Sequence of chain 1.C:
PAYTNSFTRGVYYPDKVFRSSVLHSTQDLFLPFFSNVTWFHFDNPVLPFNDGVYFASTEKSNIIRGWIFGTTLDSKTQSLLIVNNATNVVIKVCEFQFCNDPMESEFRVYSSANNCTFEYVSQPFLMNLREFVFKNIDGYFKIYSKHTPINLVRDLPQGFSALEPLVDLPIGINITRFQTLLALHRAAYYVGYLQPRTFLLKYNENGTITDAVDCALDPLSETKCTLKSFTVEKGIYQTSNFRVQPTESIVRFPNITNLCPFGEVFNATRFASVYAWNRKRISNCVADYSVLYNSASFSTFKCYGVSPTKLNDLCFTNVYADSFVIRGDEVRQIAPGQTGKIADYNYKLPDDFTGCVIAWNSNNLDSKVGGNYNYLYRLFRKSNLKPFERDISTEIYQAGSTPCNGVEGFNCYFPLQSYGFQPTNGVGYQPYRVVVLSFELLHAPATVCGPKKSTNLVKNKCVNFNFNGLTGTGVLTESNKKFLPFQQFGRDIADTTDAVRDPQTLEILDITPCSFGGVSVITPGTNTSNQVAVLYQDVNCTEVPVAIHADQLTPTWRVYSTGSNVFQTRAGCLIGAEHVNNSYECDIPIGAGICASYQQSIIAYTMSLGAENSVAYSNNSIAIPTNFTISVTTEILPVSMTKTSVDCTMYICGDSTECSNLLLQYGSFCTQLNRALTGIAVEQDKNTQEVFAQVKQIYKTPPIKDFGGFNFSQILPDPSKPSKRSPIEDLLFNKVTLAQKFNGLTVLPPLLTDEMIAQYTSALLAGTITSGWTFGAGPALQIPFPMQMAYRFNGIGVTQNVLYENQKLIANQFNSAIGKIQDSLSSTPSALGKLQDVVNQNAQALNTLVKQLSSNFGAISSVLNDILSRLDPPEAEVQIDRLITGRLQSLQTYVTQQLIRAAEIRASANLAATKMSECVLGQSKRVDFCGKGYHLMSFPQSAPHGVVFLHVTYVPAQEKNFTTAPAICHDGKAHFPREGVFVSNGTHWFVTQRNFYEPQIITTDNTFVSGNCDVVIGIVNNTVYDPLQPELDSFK

Binding-site contacts:
Ligand atom C8 contacts residue THR1076 of chain 1.C at 4.1 Å.
Ligand atom C3 contacts residue ASN1074 of chain 1.C at 3.8 Å.
Ligand atom C5 contacts residue ASN1074 of chain 1.C at 3.7 Å.
Ligand atom O7 contacts residue ASN1074 of chain 1.C at 3.0 Å (h-bond).
Ligand atom N2 contacts residue ASN1074 of chain 1.C at 2.8 Å (h-bond).
Ligand atom C4 contacts residue ASN1074 of chain 1.C at 4.3 Å.
Ligand atom O5 contacts residue ASN1074 of chain 1.C at 2.4 Å (h-bond).
Ligand atom C1 contacts residue ASN1074 of chain 1.C at 1.4 Å.
Ligand atom C8 contacts residue ASN1074 of chain 1.C at 3.2 Å.
Ligand atom C8 contacts residue PHE1075 of chain 1.C at 3.6 Å (hydrophobic).
Ligand atom O7 contacts residue PHE1075 of chain 1.C at 3.9 Å.
Ligand atom C2 contacts residue ASN1074 of chain 1.C at 2.5 Å.
Ligand atom C7 contacts residue ASN1074 of chain 1.C at 2.8 Å.
Ligand atom O7 contacts residue SER1097 of chain 1.C at 4.4 Å.
Ligand atom O7 contacts residue LYS1073 of chain 1.C at 4.2 Å.
Ligand atom C7 contacts residue PHE1075 of chain 1.C at 3.9 Å (hydrophobic).

This protein binds this small molecule.
Small molecule (SMILES): CC(=O)N[C@@H]1[C@@H](O)[C@H](O)[C@@H](CO)O[C@H]1O